Sequence of chain 1.B:
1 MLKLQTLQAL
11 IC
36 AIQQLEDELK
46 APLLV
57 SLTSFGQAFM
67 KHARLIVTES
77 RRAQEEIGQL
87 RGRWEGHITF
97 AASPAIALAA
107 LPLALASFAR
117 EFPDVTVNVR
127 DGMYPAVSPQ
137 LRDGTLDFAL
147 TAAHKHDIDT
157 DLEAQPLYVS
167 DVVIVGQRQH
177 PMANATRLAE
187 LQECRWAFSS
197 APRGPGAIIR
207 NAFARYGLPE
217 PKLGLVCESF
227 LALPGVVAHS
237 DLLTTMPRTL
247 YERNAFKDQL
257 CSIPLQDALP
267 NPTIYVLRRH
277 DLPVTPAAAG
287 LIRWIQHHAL

The protein below binds the small molecule below.
Small molecule (SMILES): Cc1ccc(S(=O)(=O)O)cc1

Binding-site contacts:
Ligand atom C3 contacts residue ASP153 of chain 1.B at 3.9 Å.
Ligand atom C1 contacts residue HIS152 of chain 1.B at 3.5 Å.
Ligand atom C1 contacts residue ARG199 of chain 1.B at 3.9 Å.
Ligand atom O1 contacts residue HIS150 of chain 1.B at 4.4 Å.
Ligand atom C7 contacts residue HIS152 of chain 1.B at 3.5 Å.
Ligand atom O1 contacts residue HIS152 of chain 1.B at 4.1 Å.
Ligand atom C4 contacts residue ASP153 of chain 1.B at 4.3 Å.
Ligand atom C2 contacts residue HIS152 of chain 1.B at 4.4 Å.
Ligand atom C1 contacts residue ASP153 of chain 1.B at 4.4 Å.
Ligand atom O1 contacts residue ARG199 of chain 1.B at 3.2 Å (salt-bridge).
Ligand atom C4 contacts residue HIS152 of chain 1.B at 3.6 Å.
Ligand atom O3 contacts residue ARG199 of chain 1.B at 3.7 Å.
Ligand atom C5 contacts residue HIS152 of chain 1.B at 2.5 Å.
Ligand atom C6 contacts residue HIS152 of chain 1.B at 2.5 Å.
Ligand atom C3 contacts residue HIS152 of chain 1.B at 4.4 Å.
Ligand atom C2 contacts residue ASP153 of chain 1.B at 4.0 Å.
Ligand atom S contacts residue ARG199 of chain 1.B at 3.8 Å.
Ligand atom S contacts residue HIS152 of chain 1.B at 4.4 Å.
Ligand atom C2 contacts residue ARG199 of chain 1.B at 3.7 Å.